Binding-site contacts:
Ligand atom C8 contacts residue PHE342 of chain 1.D at 3.6 Å (hydrophobic).
Ligand atom C2 contacts residue ASN343 of chain 1.D at 2.5 Å.
Ligand atom C4 contacts residue ASN343 of chain 1.D at 4.3 Å.
Ligand atom C3 contacts residue ASN343 of chain 1.D at 3.9 Å.
Ligand atom C8 contacts residue ASN343 of chain 1.D at 4.5 Å.
Ligand atom C5 contacts residue ASN343 of chain 1.D at 3.8 Å.
Ligand atom O7 contacts residue ASN343 of chain 1.D at 3.3 Å (h-bond).
Ligand atom O7 contacts residue GLY339 of chain 1.D at 4.2 Å.
Ligand atom N2 contacts residue ASN343 of chain 1.D at 2.9 Å (h-bond).
Ligand atom C1 contacts residue ASN343 of chain 1.D at 1.5 Å.
Ligand atom C7 contacts residue ASN343 of chain 1.D at 3.3 Å.
Ligand atom O5 contacts residue ASN343 of chain 1.D at 2.4 Å (h-bond).

A small-molecule ligand and the protein it binds are described below.
Small molecule (SMILES): CC(=O)N[C@@H]1[C@@H](O)[C@H](O)[C@@H](CO)O[C@H]1O

Sequence of chain 1.D:
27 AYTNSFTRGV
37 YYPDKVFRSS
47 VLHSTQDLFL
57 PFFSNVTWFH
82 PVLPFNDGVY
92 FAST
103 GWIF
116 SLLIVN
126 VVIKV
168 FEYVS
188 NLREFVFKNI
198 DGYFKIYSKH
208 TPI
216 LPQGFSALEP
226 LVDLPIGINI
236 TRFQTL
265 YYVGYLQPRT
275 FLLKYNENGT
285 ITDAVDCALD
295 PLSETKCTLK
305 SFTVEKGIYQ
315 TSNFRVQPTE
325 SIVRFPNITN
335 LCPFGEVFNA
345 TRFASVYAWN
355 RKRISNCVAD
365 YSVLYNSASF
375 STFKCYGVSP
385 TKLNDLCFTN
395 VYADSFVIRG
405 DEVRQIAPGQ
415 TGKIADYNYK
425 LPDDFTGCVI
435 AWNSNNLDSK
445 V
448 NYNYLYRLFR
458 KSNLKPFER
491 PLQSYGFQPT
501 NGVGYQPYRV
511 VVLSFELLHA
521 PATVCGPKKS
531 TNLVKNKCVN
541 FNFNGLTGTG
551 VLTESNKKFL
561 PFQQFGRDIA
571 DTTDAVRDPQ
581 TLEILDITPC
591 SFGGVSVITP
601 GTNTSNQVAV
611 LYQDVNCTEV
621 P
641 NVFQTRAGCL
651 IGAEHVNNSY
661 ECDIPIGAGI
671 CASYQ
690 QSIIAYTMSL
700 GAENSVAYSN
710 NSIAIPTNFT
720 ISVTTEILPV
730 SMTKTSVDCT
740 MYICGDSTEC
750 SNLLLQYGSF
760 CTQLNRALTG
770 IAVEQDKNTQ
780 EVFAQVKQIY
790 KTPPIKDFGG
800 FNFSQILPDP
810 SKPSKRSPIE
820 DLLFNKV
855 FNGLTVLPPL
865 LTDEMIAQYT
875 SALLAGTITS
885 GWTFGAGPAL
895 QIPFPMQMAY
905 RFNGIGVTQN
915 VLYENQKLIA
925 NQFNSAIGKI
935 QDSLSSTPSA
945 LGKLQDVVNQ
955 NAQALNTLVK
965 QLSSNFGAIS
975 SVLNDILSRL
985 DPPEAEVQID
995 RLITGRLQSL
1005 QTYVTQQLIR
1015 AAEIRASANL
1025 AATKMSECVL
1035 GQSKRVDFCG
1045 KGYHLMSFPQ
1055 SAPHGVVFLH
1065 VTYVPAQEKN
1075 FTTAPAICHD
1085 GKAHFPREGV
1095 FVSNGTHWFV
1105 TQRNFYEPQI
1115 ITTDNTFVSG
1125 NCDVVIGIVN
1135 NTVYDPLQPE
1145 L